Sequence of chain 1.C:
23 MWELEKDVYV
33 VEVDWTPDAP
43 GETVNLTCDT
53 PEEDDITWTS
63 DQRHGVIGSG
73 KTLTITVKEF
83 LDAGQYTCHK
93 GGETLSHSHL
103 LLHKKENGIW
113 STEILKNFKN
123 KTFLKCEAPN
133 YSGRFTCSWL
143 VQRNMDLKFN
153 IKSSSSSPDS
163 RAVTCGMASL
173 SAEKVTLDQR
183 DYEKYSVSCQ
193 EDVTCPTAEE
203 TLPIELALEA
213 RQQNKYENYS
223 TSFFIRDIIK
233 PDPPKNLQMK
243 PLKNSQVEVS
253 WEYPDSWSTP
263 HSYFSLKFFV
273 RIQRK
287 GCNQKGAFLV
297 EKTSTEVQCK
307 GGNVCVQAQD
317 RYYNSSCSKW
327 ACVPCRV

Binding-site contacts:
Ligand atom O6 contacts residue TRP24 of chain 1.C at 3.7 Å.
Ligand atom C7 contacts residue ASN220 of chain 1.C at 3.5 Å.
Ligand atom C1 contacts residue ASN220 of chain 1.C at 1.4 Å.
Ligand atom C3 contacts residue ASN220 of chain 1.C at 3.7 Å.
Ligand atom C8 contacts residue GLU34 of chain 1.C at 4.1 Å.
Ligand atom O5 contacts residue TRP24 of chain 1.C at 4.0 Å.
Ligand atom C6 contacts residue TRP112 of chain 1.C at 4.0 Å (hydrophobic).
Ligand atom O7 contacts residue TRP112 of chain 1.C at 3.9 Å.
Ligand atom C5 contacts residue TRP24 of chain 1.C at 3.6 Å (hydrophobic).
Ligand atom C2 contacts residue ASN220 of chain 1.C at 2.4 Å.
Ligand atom C2 contacts residue GLU34 of chain 1.C at 3.7 Å.
Ligand atom C8 contacts residue GLU211 of chain 1.C at 3.1 Å.
Ligand atom O6 contacts residue HIS105 of chain 1.C at 2.4 Å (h-bond).
Ligand atom C8 contacts residue TRP24 of chain 1.C at 4.0 Å (hydrophobic).
Ligand atom C6 contacts residue HIS105 of chain 1.C at 3.2 Å.
Ligand atom C5 contacts residue ASN220 of chain 1.C at 3.7 Å.
Ligand atom C6 contacts residue TRP24 of chain 1.C at 4.0 Å (hydrophobic).
Ligand atom N2 contacts residue GLU34 of chain 1.C at 2.8 Å (salt-bridge).
Ligand atom N2 contacts residue ASN220 of chain 1.C at 2.9 Å (h-bond).
Ligand atom C8 contacts residue TYR218 of chain 1.C at 3.4 Å (hydrophobic).
Ligand atom O5 contacts residue HIS105 of chain 1.C at 3.6 Å.
Ligand atom C8 contacts residue ASN220 of chain 1.C at 3.8 Å.
Ligand atom C1 contacts residue TYR218 of chain 1.C at 3.9 Å (hydrophobic).
Ligand atom C7 contacts residue GLU34 of chain 1.C at 3.6 Å.
Ligand atom O4 contacts residue TRP24 of chain 1.C at 3.2 Å.
Ligand atom C5 contacts residue HIS105 of chain 1.C at 4.1 Å.
Ligand atom C4 contacts residue TRP24 of chain 1.C at 3.8 Å (hydrophobic).
Ligand atom O3 contacts residue TRP24 of chain 1.C at 4.2 Å.
Ligand atom C3 contacts residue TRP24 of chain 1.C at 3.9 Å (hydrophobic).
Ligand atom O5 contacts residue ASN220 of chain 1.C at 2.4 Å (h-bond).
Ligand atom O2 contacts residue TRP24 of chain 1.C at 3.8 Å.
Ligand atom C4 contacts residue ASN220 of chain 1.C at 4.1 Å.
Ligand atom C1 contacts residue GLU34 of chain 1.C at 4.1 Å.
Ligand atom C3 contacts residue GLU34 of chain 1.C at 3.8 Å.
Ligand atom C2 contacts residue TYR218 of chain 1.C at 3.8 Å (hydrophobic).
Ligand atom O7 contacts residue GLU34 of chain 1.C at 4.1 Å.
Ligand atom O5 contacts residue TYR218 of chain 1.C at 4.0 Å.
Ligand atom C1 contacts residue TRP24 of chain 1.C at 3.7 Å (hydrophobic).
Ligand atom O6 contacts residue TYR218 of chain 1.C at 3.9 Å.
Ligand atom O7 contacts residue ALA209 of chain 1.C at 3.8 Å.

A small-molecule ligand and the protein it binds are described below.
Small molecule (SMILES): CC(=O)N[C@H]1[C@H](O[C@H]2[C@H](O)[C@@H](NC(C)=O)CO[C@@H]2CO)O[C@H](CO)[C@@H](O[C@@H]2O[C@H](CO)[C@@H](O)[C@H](O)[C@@H]2O)[C@@H]1O